Sequence of chain 1.C:
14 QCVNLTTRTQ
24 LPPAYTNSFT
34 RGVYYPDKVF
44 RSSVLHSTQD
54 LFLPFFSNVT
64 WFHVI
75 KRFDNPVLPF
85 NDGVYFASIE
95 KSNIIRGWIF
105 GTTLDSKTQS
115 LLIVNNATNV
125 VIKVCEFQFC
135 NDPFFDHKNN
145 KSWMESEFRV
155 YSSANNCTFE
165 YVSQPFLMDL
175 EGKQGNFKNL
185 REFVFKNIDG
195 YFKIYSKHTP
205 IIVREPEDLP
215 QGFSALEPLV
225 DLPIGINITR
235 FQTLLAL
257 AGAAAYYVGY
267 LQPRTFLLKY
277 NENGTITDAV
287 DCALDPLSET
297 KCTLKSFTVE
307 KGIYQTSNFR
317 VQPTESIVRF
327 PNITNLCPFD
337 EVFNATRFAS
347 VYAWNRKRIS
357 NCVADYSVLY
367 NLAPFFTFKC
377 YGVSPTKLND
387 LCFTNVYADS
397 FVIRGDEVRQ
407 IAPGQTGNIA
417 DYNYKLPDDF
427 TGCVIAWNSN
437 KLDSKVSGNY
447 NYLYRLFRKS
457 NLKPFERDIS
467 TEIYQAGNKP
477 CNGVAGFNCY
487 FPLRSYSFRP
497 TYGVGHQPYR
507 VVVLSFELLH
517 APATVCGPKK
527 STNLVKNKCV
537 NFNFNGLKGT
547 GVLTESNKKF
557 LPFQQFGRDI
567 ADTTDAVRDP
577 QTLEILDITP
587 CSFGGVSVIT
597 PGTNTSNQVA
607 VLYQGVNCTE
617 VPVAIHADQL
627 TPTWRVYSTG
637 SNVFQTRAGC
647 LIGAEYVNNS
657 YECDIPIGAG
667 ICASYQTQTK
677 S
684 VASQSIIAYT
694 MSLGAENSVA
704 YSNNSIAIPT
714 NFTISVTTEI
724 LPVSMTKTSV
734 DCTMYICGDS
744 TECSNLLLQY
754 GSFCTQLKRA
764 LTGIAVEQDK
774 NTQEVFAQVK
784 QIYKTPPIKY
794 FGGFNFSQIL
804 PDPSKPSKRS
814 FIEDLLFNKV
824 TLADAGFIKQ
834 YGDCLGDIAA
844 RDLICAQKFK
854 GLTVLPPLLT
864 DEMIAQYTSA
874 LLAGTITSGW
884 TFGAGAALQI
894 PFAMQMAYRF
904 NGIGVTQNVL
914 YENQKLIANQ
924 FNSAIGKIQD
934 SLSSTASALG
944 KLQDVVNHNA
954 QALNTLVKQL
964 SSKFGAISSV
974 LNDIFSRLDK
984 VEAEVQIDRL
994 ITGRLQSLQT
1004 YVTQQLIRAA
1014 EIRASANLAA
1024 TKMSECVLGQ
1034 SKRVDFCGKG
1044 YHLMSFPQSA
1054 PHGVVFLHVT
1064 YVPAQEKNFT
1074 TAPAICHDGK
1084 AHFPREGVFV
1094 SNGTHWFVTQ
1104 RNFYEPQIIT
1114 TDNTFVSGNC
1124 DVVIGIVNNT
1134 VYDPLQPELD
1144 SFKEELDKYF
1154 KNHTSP

A protein and the small-molecule ligand that binds it are described below.
Small molecule (SMILES): CC(=O)N[C@H]1[C@H](O[C@H]2[C@H](O)[C@@H](NC(C)=O)CO[C@@H]2CO)O[C@H](CO)[C@@H](O)[C@@H]1O

Binding-site contacts:
Ligand atom C2 contacts residue ASN17 of chain 1.C at 2.6 Å.
Ligand atom O5 contacts residue ASN17 of chain 1.C at 2.4 Å (h-bond).
Ligand atom C4 contacts residue ASN17 of chain 1.C at 4.3 Å.
Ligand atom C8 contacts residue ASN17 of chain 1.C at 4.3 Å.
Ligand atom C7 contacts residue ASN17 of chain 1.C at 3.0 Å.
Ligand atom C1 contacts residue ASN17 of chain 1.C at 1.4 Å.
Ligand atom C8 contacts residue CYS15 of chain 1.C at 4.4 Å (hydrophobic).
Ligand atom C3 contacts residue ASN17 of chain 1.C at 3.9 Å.
Ligand atom O7 contacts residue ASN17 of chain 1.C at 2.4 Å (h-bond).
Ligand atom C5 contacts residue ASN17 of chain 1.C at 3.7 Å.
Ligand atom N2 contacts residue ASN17 of chain 1.C at 3.0 Å (h-bond).